Sequence of chain 1.JB:
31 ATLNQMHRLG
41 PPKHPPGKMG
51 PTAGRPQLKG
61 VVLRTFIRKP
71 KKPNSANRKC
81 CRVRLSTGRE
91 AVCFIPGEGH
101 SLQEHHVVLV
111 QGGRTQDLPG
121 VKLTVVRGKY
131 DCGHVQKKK

Binding-site contacts:
Ligand atom C3' contacts residue LYS72 of chain 1.JB at 3.2 Å.
Ligand atom O2' contacts residue PRO73 of chain 1.JB at 4.3 Å.
Ligand atom O5' contacts residue LYS72 of chain 1.JB at 4.0 Å.
Ligand atom O3' contacts residue LYS72 of chain 1.JB at 2.4 Å (salt-bridge).
Ligand atom OP1 contacts residue LYS72 of chain 1.JB at 3.7 Å.
Ligand atom O4' contacts residue LYS72 of chain 1.JB at 3.8 Å.
Ligand atom C5' contacts residue LYS72 of chain 1.JB at 3.9 Å.
Ligand atom C2' contacts residue LYS72 of chain 1.JB at 3.4 Å.
Ligand atom P contacts residue LYS72 of chain 1.JB at 3.5 Å.
Ligand atom C1' contacts residue LYS72 of chain 1.JB at 4.2 Å.
Ligand atom O2' contacts residue MG1 of chain 1.SG at 3.9 Å.
Ligand atom C4' contacts residue LYS72 of chain 1.JB at 3.3 Å.
Ligand atom O2' contacts residue LYS72 of chain 1.JB at 2.3 Å.

The protein below binds the small molecule below.
Small molecule (SMILES): O=c1ccn([C@@H]2O[C@H](CO[P](=O)(O)O[C@H]3[C@@H](O)[C@H](n4ccc(=O)[nH]c4=O)O[C@@H]3CO[P](=O)(O)O[C@H]3[C@@H](O)[C@H](n4ccc(=O)[nH]c4=O)O[C@@H]3CO[P](=O)(O)O[C@H]3[C@@H](O)[C@H](n4ccc(=O)[nH]c4=O)O[C@@H]3CO[P](=O)(O)O[C@H]3[C@@H](O)[C@H](n4ccc(=O)[nH]c4=O)O[C@@H]3CO[P](=O)(O)O[C@H]3[C@@H](O)[C@H](n4ccc(=O)[nH]c4=O)O[C@@H]3COP(=O)=O)[C@@H](O)[C@H]2O)c(=O)[nH]1